This small molecule binds to this protein.
Small molecule (SMILES): CC(=O)N[C@@H]1[C@@H](O)[C@H](O)[C@@H](CO)O[C@H]1O

Binding-site contacts:
Ligand atom C1 contacts residue GLN628 of chain 1.C at 3.3 Å.
Ligand atom C5 contacts residue THR602 of chain 1.C at 4.4 Å.
Ligand atom O5 contacts residue ASN600 of chain 1.C at 2.4 Å (h-bond).
Ligand atom C1 contacts residue THR602 of chain 1.C at 4.5 Å.
Ligand atom N2 contacts residue GLN628 of chain 1.C at 2.9 Å (h-bond).
Ligand atom C1 contacts residue ASN600 of chain 1.C at 1.4 Å.
Ligand atom N2 contacts residue ASN600 of chain 1.C at 2.9 Å (h-bond).
Ligand atom C8 contacts residue GLN628 of chain 1.C at 3.9 Å.
Ligand atom O5 contacts residue THR602 of chain 1.C at 3.9 Å.
Ligand atom C2 contacts residue GLN628 of chain 1.C at 3.6 Å.
Ligand atom C6 contacts residue THR602 of chain 1.C at 4.4 Å.
Ligand atom C7 contacts residue GLN628 of chain 1.C at 3.8 Å.
Ligand atom C3 contacts residue GLN628 of chain 1.C at 4.3 Å.
Ligand atom C3 contacts residue ASN600 of chain 1.C at 3.8 Å.
Ligand atom O6 contacts residue THR602 of chain 1.C at 3.5 Å.
Ligand atom C2 contacts residue ASN600 of chain 1.C at 2.5 Å.
Ligand atom C7 contacts residue ASN600 of chain 1.C at 3.7 Å.
Ligand atom C4 contacts residue ASN600 of chain 1.C at 4.2 Å.
Ligand atom O7 contacts residue ASN600 of chain 1.C at 4.2 Å.
Ligand atom C5 contacts residue ASN600 of chain 1.C at 3.7 Å.

Sequence of chain 1.C:
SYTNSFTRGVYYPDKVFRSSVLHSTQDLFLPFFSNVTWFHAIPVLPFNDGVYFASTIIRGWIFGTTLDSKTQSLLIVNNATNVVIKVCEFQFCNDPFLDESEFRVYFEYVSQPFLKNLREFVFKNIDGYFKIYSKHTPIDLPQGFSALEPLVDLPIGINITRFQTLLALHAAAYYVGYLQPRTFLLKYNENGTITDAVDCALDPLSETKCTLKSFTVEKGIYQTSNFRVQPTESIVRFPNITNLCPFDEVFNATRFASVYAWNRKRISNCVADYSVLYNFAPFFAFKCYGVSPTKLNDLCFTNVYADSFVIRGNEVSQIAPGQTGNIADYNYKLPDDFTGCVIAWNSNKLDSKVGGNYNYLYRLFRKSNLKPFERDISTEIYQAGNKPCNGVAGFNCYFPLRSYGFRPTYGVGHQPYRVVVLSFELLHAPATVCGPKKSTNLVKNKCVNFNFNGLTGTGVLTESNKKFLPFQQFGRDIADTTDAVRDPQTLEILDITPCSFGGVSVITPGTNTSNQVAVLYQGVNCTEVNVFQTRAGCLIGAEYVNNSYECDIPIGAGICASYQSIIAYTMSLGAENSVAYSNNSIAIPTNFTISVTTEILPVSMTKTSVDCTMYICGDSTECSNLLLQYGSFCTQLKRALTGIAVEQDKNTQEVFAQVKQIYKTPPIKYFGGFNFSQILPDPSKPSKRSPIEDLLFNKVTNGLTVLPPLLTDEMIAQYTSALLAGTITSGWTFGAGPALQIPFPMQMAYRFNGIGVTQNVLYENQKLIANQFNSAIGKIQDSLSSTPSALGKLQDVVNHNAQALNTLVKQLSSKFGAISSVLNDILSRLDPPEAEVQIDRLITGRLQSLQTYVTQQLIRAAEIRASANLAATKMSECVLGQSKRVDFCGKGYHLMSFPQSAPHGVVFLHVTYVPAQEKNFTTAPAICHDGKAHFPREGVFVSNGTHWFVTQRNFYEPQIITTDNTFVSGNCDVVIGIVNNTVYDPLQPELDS